Sequence of chain 1.A:
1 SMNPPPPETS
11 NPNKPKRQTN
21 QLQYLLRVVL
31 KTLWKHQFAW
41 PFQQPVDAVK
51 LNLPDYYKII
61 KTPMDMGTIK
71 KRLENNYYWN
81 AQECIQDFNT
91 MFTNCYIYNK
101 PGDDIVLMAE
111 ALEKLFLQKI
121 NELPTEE

Binding-site contacts:
Ligand atom C05 contacts residue PRO41 of chain 1.A at 3.9 Å (hydrophobic).
Ligand atom C30 contacts residue TYR98 of chain 1.A at 4.0 Å (hydrophobic).
Ligand atom C19 contacts residue ILE105 of chain 1.A at 4.0 Å (hydrophobic).
Ligand atom C04 contacts residue ILE105 of chain 1.A at 3.8 Å (hydrophobic).
Ligand atom C13 contacts residue GLN44 of chain 1.A at 4.0 Å.
Ligand atom C19 contacts residue PRO41 of chain 1.A at 3.1 Å (hydrophobic).
Ligand atom O01 contacts residue ASN99 of chain 1.A at 2.8 Å (h-bond).
Ligand atom C17 contacts residue ASP47 of chain 1.A at 4.0 Å.
Ligand atom C09 contacts residue TRP40 of chain 1.A at 3.6 Å (hydrophobic).
Ligand atom C07 contacts residue EDO1 of chain 1.H at 4.0 Å.
Ligand atom N24 contacts residue LEU53 of chain 1.A at 3.8 Å.
Ligand atom C09 contacts residue LEU51 of chain 1.A at 3.6 Å (hydrophobic).
Ligand atom C21 contacts residue VAL46 of chain 1.A at 3.6 Å (hydrophobic).
Ligand atom C06 contacts residue PRO41 of chain 1.A at 3.8 Å (hydrophobic).
Ligand atom C03 contacts residue ILE105 of chain 1.A at 3.7 Å (hydrophobic).
Ligand atom C16 contacts residue LYS50 of chain 1.A at 4.0 Å.
Ligand atom C07 contacts residue ILE105 of chain 1.A at 4.0 Å (hydrophobic).
Ligand atom C30 contacts residue ASN99 of chain 1.A at 3.3 Å.
Ligand atom C18 contacts residue ASP47 of chain 1.A at 3.9 Å.
Ligand atom C18 contacts residue PRO45 of chain 1.A at 3.4 Å (hydrophobic).
Ligand atom C05 contacts residue ILE105 of chain 1.A at 3.8 Å (hydrophobic).
Ligand atom C03 contacts residue VAL46 of chain 1.A at 3.9 Å (hydrophobic).
Ligand atom C21 contacts residue ILE105 of chain 1.A at 4.0 Å (hydrophobic).
Ligand atom C02 contacts residue ASN99 of chain 1.A at 3.5 Å.
Ligand atom C08 contacts residue TRP40 of chain 1.A at 3.8 Å (hydrophobic).
Ligand atom C29 contacts residue ASN99 of chain 1.A at 3.4 Å.
Ligand atom C28 contacts residue ASN99 of chain 1.A at 3.8 Å.
Ligand atom C18 contacts residue GLN44 of chain 1.A at 3.8 Å.
Ligand atom C20 contacts residue PRO41 of chain 1.A at 3.8 Å (hydrophobic).
Ligand atom S12 contacts residue PRO41 of chain 1.A at 3.6 Å (h-bond).
Ligand atom O22 contacts residue LEU51 of chain 1.A at 3.9 Å.
Ligand atom C20 contacts residue PHE42 of chain 1.A at 3.7 Å (hydrophobic).
Ligand atom C11 contacts residue LEU51 of chain 1.A at 3.5 Å (hydrophobic).
Ligand atom C19 contacts residue VAL46 of chain 1.A at 4.0 Å (hydrophobic).
Ligand atom C10 contacts residue LEU51 of chain 1.A at 3.7 Å (hydrophobic).
Ligand atom S12 contacts residue LEU51 of chain 1.A at 4.0 Å.
Ligand atom C20 contacts residue VAL46 of chain 1.A at 3.6 Å (hydrophobic).
Ligand atom C14 contacts residue LEU51 of chain 1.A at 4.0 Å (hydrophobic).
Ligand atom S12 contacts residue VAL46 of chain 1.A at 3.8 Å.
Ligand atom C06 contacts residue LEU51 of chain 1.A at 3.9 Å (hydrophobic).

The small molecule below binds the protein below.
Small molecule (SMILES): O=c1cc(N2CCOCC2)oc2c(-c3cccc4c3sc3ccccc34)cccc12